The small molecule below binds the protein below.
Small molecule (SMILES): CC(=O)N[C@@H]1[C@@H](O)[C@H](O)[C@@H](CO)O[C@H]1O

Sequence of chain 1.A:
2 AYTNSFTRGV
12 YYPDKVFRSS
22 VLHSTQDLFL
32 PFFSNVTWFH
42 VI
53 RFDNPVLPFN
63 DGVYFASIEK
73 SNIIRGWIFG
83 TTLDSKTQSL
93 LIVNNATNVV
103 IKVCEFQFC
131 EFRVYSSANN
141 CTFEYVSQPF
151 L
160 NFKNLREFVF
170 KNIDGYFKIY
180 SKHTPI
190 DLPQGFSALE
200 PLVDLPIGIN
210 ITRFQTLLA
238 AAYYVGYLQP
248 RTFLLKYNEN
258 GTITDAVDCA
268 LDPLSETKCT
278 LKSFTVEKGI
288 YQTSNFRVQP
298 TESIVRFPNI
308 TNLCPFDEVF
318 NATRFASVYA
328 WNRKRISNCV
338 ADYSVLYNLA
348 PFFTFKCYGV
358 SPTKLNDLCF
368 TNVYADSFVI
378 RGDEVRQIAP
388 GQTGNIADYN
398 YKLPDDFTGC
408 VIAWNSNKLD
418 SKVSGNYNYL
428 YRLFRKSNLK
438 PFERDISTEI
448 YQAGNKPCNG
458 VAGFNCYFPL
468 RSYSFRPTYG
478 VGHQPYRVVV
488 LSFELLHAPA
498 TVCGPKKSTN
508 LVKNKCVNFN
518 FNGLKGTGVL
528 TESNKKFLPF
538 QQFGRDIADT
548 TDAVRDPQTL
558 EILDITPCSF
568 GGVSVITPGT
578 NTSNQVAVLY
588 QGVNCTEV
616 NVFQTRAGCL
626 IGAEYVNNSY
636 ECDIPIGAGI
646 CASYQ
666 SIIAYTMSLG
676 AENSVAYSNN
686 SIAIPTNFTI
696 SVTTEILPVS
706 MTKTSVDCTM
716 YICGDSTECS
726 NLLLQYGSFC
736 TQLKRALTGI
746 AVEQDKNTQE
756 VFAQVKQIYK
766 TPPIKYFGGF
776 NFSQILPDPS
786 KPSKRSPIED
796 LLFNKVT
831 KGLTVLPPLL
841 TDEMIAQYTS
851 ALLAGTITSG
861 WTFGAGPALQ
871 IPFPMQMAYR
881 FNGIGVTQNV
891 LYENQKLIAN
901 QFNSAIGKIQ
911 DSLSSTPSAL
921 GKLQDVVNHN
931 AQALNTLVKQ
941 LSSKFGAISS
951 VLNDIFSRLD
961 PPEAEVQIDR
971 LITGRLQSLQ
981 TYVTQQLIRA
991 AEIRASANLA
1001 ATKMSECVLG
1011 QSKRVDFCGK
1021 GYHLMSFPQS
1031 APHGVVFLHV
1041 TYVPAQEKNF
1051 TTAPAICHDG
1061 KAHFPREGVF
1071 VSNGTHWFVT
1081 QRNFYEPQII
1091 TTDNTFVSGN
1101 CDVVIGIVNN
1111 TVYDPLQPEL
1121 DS

Binding-site contacts:
Ligand atom C8 contacts residue ASN5 of chain 1.A at 3.9 Å.
Ligand atom C3 contacts residue ASN36 of chain 1.A at 3.8 Å.
Ligand atom C2 contacts residue ASN36 of chain 1.A at 2.5 Å.
Ligand atom C5 contacts residue ASN36 of chain 1.A at 3.7 Å.
Ligand atom C4 contacts residue ASN36 of chain 1.A at 4.2 Å.
Ligand atom C8 contacts residue ASN36 of chain 1.A at 4.2 Å.
Ligand atom N2 contacts residue ASN36 of chain 1.A at 2.9 Å (h-bond).
Ligand atom O6 contacts residue TYR3 of chain 1.A at 3.5 Å.
Ligand atom O5 contacts residue ASN36 of chain 1.A at 2.4 Å (h-bond).
Ligand atom C1 contacts residue TYR3 of chain 1.A at 3.5 Å (hydrophobic).
Ligand atom O7 contacts residue ASN36 of chain 1.A at 3.2 Å (h-bond).
Ligand atom C5 contacts residue TYR3 of chain 1.A at 4.2 Å (hydrophobic).
Ligand atom C7 contacts residue ASN36 of chain 1.A at 3.2 Å.
Ligand atom C1 contacts residue ASN36 of chain 1.A at 1.4 Å.
Ligand atom O5 contacts residue TYR3 of chain 1.A at 3.9 Å.
Ligand atom C8 contacts residue PHE34 of chain 1.A at 4.4 Å (hydrophobic).